This small molecule binds to this protein.
Small molecule (SMILES): CC(=O)N[C@H]1[C@H](O[C@H]2[C@H](O)[C@@H](NC(C)=O)CO[C@@H]2CO)O[C@H](CO)[C@@H](O[C@@H]2O[C@H](CO[C@H]3O[C@H](CO)[C@@H](O)[C@H](O[C@H]4O[C@H](CO)[C@@H](O)[C@H](O)[C@@H]4O)[C@@H]3O)[C@@H](O)[C@H](O[C@H]3O[C@H](CO)[C@@H](O)[C@H](O)[C@@H]3O[C@H]3O[C@H](CO)[C@@H](O)[C@H](O)[C@@H]3O[C@H]3O[C@H](CO)[C@@H](O)[C@H](O)[C@@H]3O)[C@@H]2O)[C@@H]1O

Sequence of chain 2.A:
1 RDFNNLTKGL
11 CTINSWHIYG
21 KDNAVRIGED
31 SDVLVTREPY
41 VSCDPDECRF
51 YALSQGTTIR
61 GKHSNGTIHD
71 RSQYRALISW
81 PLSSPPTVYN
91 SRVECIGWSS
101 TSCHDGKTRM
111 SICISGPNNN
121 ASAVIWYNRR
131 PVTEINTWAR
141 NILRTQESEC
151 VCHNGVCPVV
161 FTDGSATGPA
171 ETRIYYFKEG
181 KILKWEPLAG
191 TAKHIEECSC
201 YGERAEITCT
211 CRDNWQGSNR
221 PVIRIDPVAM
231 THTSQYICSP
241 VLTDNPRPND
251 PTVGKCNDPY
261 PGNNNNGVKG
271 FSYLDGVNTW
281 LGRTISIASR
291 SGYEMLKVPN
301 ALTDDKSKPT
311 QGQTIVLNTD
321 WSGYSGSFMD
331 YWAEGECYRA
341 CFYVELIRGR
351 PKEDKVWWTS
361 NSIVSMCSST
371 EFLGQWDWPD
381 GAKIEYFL

Binding-site contacts:
Ligand atom C1 contacts residue ASN120 of chain 3.A at 1.4 Å.
Ligand atom O3 contacts residue ASP250 of chain 2.A at 2.9 Å (salt-bridge).
Ligand atom O4 contacts residue ILE287 of chain 2.A at 3.4 Å.
Ligand atom C5 contacts residue ASN120 of chain 3.A at 3.6 Å.
Ligand atom C6 contacts residue LEU373 of chain 2.A at 3.4 Å (hydrophobic).
Ligand atom O4 contacts residue GLU294 of chain 2.A at 2.8 Å (salt-bridge).
Ligand atom N2 contacts residue ASN120 of chain 3.A at 2.9 Å (h-bond).
Ligand atom C6 contacts residue PRO309 of chain 2.A at 3.2 Å (hydrophobic).
Ligand atom O7 contacts residue ASN120 of chain 3.A at 3.5 Å (h-bond).
Ligand atom O3 contacts residue ARG283 of chain 2.A at 3.0 Å (salt-bridge).
Ligand atom O5 contacts residue GLN375 of chain 2.A at 3.3 Å (h-bond).
Ligand atom C6 contacts residue THR310 of chain 2.A at 3.6 Å.
Ligand atom C2 contacts residue ASN120 of chain 3.A at 2.4 Å.
Ligand atom O6 contacts residue ASP250 of chain 2.A at 2.7 Å (salt-bridge).
Ligand atom O3 contacts residue ASN249 of chain 2.A at 2.7 Å (h-bond).
Ligand atom O4 contacts residue ARG247 of chain 2.A at 3.2 Å (salt-bridge).
Ligand atom C3 contacts residue GLU294 of chain 2.A at 3.3 Å.
Ligand atom O3 contacts residue GLN311 of chain 2.A at 3.4 Å.
Ligand atom C4 contacts residue GLU294 of chain 2.A at 3.5 Å.
Ligand atom O5 contacts residue GLY374 of chain 2.A at 3.3 Å.
Ligand atom O6 contacts residue LYS308 of chain 2.A at 3.3 Å (salt-bridge).
Ligand atom C3 contacts residue GLY312 of chain 2.A at 3.3 Å.
Ligand atom C7 contacts residue ASN120 of chain 3.A at 3.4 Å.
Ligand atom O6 contacts residue THR310 of chain 2.A at 3.5 Å (h-bond).
Ligand atom O2 contacts residue GLY312 of chain 2.A at 3.1 Å.
Ligand atom O6 contacts residue GLN375 of chain 2.A at 3.2 Å.
Ligand atom O3 contacts residue LEU296 of chain 2.A at 3.6 Å.
Ligand atom O3 contacts residue GLY312 of chain 2.A at 3.0 Å (h-bond).
Ligand atom C5 contacts residue ARG283 of chain 2.A at 3.7 Å.
Ligand atom O6 contacts residue ILE285 of chain 2.A at 2.7 Å (h-bond).
Ligand atom O5 contacts residue ARG283 of chain 2.A at 3.4 Å (salt-bridge).
Ligand atom O5 contacts residue ASN120 of chain 3.A at 2.3 Å (h-bond).
Ligand atom O5 contacts residue GLY312 of chain 2.A at 3.6 Å (h-bond).
Ligand atom O4 contacts residue ARG283 of chain 2.A at 3.7 Å.
Ligand atom O2 contacts residue LEU296 of chain 2.A at 3.4 Å.
Ligand atom O5 contacts residue ASP250 of chain 2.A at 3.5 Å (salt-bridge).
Ligand atom N2 contacts residue ARG140 of chain 3.A at 3.6 Å.
Ligand atom O3 contacts residue GLU294 of chain 2.A at 2.6 Å (salt-bridge).
Ligand atom C6 contacts residue ILE285 of chain 2.A at 3.5 Å (hydrophobic).
Ligand atom O2 contacts residue ASN249 of chain 2.A at 3.1 Å (h-bond).

Sequence of chain 3.A:
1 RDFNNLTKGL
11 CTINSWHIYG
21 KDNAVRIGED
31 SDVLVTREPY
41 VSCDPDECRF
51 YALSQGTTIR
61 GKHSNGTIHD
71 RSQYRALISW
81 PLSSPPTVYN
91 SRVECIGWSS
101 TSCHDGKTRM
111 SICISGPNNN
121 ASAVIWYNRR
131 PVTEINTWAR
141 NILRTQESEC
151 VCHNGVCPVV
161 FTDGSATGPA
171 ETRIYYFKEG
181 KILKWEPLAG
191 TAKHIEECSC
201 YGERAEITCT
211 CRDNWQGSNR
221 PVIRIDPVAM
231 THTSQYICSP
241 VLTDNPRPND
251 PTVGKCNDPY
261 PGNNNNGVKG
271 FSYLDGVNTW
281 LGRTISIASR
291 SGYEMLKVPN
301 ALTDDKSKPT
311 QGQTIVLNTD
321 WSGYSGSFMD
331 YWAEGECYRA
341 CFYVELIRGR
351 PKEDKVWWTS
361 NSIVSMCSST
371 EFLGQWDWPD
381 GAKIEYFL